Sequence of chain 1.B:
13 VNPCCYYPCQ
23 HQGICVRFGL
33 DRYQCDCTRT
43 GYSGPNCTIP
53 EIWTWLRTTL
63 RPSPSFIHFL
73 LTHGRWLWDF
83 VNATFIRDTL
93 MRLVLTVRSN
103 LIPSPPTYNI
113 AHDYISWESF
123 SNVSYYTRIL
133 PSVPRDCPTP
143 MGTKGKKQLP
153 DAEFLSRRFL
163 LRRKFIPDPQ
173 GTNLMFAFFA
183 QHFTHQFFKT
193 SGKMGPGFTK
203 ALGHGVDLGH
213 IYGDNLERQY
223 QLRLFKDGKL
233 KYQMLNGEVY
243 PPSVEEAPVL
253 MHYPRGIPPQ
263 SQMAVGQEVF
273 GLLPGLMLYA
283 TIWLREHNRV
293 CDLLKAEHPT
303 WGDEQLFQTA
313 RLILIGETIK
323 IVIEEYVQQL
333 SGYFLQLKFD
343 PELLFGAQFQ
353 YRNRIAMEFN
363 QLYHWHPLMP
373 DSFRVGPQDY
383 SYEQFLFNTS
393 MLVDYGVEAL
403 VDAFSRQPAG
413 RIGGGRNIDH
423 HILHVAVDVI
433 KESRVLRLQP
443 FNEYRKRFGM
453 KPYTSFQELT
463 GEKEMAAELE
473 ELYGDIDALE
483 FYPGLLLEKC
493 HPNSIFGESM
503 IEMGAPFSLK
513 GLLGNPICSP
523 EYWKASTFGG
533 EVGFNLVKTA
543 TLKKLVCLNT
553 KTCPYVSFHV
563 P

Binding-site contacts:
Ligand atom C1 contacts residue ASN48 of chain 1.B at 2.9 Å.
Ligand atom C5 contacts residue ASN48 of chain 1.B at 4.2 Å.
Ligand atom C2 contacts residue ASN48 of chain 1.B at 4.2 Å.
Ligand atom O5 contacts residue ASN48 of chain 1.B at 2.8 Å (h-bond).
Ligand atom C4 contacts residue NAG1 of chain 1.N at 3.9 Å.
Ligand atom C6 contacts residue PRO20 of chain 1.B at 4.4 Å (hydrophobic).
Ligand atom N2 contacts residue ASN48 of chain 1.B at 4.4 Å.
Ligand atom O7 contacts residue THR50 of chain 1.B at 4.4 Å.
Ligand atom O4 contacts residue NAG1 of chain 1.N at 2.9 Å (h-bond).
Ligand atom O5 contacts residue PRO20 of chain 1.B at 4.2 Å.
Ligand atom O6 contacts residue NAG1 of chain 1.N at 3.9 Å.
Ligand atom O7 contacts residue ASN48 of chain 1.B at 4.3 Å.
Ligand atom C5 contacts residue NAG1 of chain 1.N at 4.2 Å.
Ligand atom C1 contacts residue TYR35 of chain 1.B at 3.5 Å (hydrophobic).
Ligand atom C5 contacts residue TYR35 of chain 1.B at 3.9 Å (hydrophobic).
Ligand atom O6 contacts residue ASN48 of chain 1.B at 4.5 Å.
Ligand atom O5 contacts residue TYR35 of chain 1.B at 3.5 Å (h-bond).
Ligand atom C6 contacts residue NAG1 of chain 1.N at 3.5 Å.

A small-molecule ligand and the protein it binds are described below.
Small molecule (SMILES): CC(=O)N[C@@H]1[C@@H](O)[C@H](O)[C@@H](CO)O[C@H]1O